Sequence of chain 3.B:
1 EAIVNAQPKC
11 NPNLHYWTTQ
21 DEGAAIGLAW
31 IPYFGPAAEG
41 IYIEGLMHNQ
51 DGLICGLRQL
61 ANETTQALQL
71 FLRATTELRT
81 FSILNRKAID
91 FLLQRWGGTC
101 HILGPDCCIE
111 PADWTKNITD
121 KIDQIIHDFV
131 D

Sequence of chain 2.B:
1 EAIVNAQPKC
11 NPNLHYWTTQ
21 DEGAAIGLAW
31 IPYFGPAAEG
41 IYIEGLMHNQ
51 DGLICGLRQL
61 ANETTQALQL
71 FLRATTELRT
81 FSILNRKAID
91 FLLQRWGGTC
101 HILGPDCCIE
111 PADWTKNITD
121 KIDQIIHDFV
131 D

Sequence of chain 3.A:
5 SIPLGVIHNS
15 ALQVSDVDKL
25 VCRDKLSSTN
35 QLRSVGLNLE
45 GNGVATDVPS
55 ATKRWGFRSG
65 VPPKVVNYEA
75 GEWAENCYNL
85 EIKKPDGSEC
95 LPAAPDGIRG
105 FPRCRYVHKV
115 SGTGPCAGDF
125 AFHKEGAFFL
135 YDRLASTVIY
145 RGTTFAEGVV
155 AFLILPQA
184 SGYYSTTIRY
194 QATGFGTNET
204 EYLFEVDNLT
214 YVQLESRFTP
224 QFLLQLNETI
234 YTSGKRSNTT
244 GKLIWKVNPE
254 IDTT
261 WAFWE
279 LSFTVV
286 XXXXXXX

Binding-site contacts:
Ligand atom C2 contacts residue ASN62 of chain 3.B at 2.5 Å.
Ligand atom C5 contacts residue ASN62 of chain 3.B at 3.6 Å.
Ligand atom C2 contacts residue GOL1 of chain 3.N at 3.7 Å.
Ligand atom N2 contacts residue GLU129 of chain 3.A at 4.2 Å.
Ligand atom C1 contacts residue GLN7 of chain 3.B at 3.7 Å.
Ligand atom C6 contacts residue ALA6 of chain 3.B at 3.9 Å (hydrophobic).
Ligand atom O7 contacts residue LEU43 of chain 3.A at 3.8 Å.
Ligand atom N2 contacts residue GOL1 of chain 3.N at 3.0 Å (h-bond).
Ligand atom C3 contacts residue GOL1 of chain 3.N at 3.6 Å.
Ligand atom C4 contacts residue GOL1 of chain 3.N at 4.3 Å.
Ligand atom C8 contacts residue PRO8 of chain 3.B at 3.6 Å (hydrophobic).
Ligand atom C8 contacts residue GOL1 of chain 3.N at 3.9 Å.
Ligand atom C7 contacts residue GLU129 of chain 3.A at 3.8 Å.
Ligand atom O3 contacts residue GLU129 of chain 3.A at 4.0 Å.
Ligand atom O7 contacts residue ALA131 of chain 3.A at 4.2 Å.
Ligand atom C8 contacts residue GLU129 of chain 3.A at 3.3 Å.
Ligand atom C1 contacts residue GOL1 of chain 3.N at 3.4 Å.
Ligand atom O6 contacts residue GLN7 of chain 3.B at 2.7 Å (h-bond).
Ligand atom O7 contacts residue ASN62 of chain 3.B at 3.9 Å.
Ligand atom C8 contacts residue VAL153 of chain 3.A at 4.0 Å (hydrophobic).
Ligand atom O7 contacts residue GLU129 of chain 3.A at 4.3 Å.
Ligand atom C8 contacts residue ALA131 of chain 3.A at 3.8 Å (hydrophobic).
Ligand atom O5 contacts residue GLN7 of chain 3.B at 2.9 Å (h-bond).
Ligand atom O5 contacts residue ASN62 of chain 3.B at 2.3 Å (h-bond).
Ligand atom C5 contacts residue GLN7 of chain 3.B at 3.9 Å.
Ligand atom O6 contacts residue GLU129 of chain 3.A at 3.6 Å.
Ligand atom C5 contacts residue GOL1 of chain 3.N at 4.1 Å.
Ligand atom C1 contacts residue ASN62 of chain 3.B at 1.4 Å.
Ligand atom C6 contacts residue GLN7 of chain 3.B at 3.6 Å.
Ligand atom C4 contacts residue ASN62 of chain 3.B at 4.2 Å.
Ligand atom N2 contacts residue ASN62 of chain 3.B at 2.9 Å (h-bond).
Ligand atom O6 contacts residue PRO8 of chain 3.B at 3.7 Å.
Ligand atom O6 contacts residue ALA6 of chain 3.B at 4.0 Å.
Ligand atom C8 contacts residue THR65 of chain 3.B at 3.6 Å.
Ligand atom C7 contacts residue ASN62 of chain 3.B at 3.6 Å.
Ligand atom C8 contacts residue GLY130 of chain 3.A at 3.9 Å.
Ligand atom C3 contacts residue ASN62 of chain 3.B at 3.8 Å.
Ligand atom C7 contacts residue GOL1 of chain 3.N at 3.9 Å.
Ligand atom C5 contacts residue GLU129 of chain 3.A at 4.2 Å.
Ligand atom C8 contacts residue TRP30 of chain 2.B at 4.1 Å (hydrophobic).

A small-molecule ligand and the protein it binds are described below.
Small molecule (SMILES): CC(=O)N[C@H]1[C@H](O[C@H]2[C@H](O)[C@@H](NC(C)=O)CO[C@@H]2CO)O[C@H](CO)[C@@H](O[C@@H]2O[C@H](CO[C@H]3O[C@H](CO)[C@@H](O)[C@H](O)[C@@H]3O)[C@@H](O)[C@H](O)[C@@H]2O)[C@@H]1O